Sequence of chain 1.F:
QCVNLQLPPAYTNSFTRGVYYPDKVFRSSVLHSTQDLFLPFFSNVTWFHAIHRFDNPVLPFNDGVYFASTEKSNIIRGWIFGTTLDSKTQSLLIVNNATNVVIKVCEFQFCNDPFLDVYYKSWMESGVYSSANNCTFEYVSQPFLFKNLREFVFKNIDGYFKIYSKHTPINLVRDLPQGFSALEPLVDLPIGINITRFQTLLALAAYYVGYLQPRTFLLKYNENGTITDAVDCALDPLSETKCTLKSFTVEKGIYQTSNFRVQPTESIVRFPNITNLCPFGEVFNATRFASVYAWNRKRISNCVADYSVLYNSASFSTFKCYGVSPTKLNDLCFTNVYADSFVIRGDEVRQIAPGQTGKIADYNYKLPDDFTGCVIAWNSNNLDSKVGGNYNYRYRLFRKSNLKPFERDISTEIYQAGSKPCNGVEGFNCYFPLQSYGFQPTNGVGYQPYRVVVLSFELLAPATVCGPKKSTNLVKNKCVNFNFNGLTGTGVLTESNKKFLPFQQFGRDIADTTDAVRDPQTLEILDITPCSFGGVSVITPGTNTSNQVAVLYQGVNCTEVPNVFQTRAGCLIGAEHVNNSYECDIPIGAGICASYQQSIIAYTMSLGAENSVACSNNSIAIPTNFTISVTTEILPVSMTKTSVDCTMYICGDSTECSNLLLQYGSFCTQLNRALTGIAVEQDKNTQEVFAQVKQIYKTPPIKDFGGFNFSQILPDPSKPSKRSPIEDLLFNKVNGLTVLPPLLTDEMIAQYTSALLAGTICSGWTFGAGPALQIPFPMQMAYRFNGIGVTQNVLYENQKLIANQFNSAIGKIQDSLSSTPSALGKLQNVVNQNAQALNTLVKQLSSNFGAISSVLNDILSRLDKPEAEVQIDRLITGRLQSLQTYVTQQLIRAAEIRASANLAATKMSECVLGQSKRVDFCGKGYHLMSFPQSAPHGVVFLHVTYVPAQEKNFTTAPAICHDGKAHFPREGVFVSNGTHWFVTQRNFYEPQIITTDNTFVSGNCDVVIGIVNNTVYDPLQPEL

The small molecule below binds the protein below.
Small molecule (SMILES): CC(=O)N[C@@H]1[C@@H](O)[C@H](O)[C@@H](CO)O[C@H]1O

Binding-site contacts:
Ligand atom O5 contacts residue ASN163 of chain 1.F at 2.4 Å (h-bond).
Ligand atom C2 contacts residue GLU132 of chain 1.F at 4.0 Å.
Ligand atom C5 contacts residue GLN115 of chain 1.F at 4.1 Å.
Ligand atom C8 contacts residue ASN163 of chain 1.F at 4.2 Å.
Ligand atom C6 contacts residue GLN115 of chain 1.F at 4.0 Å.
Ligand atom O5 contacts residue GLU132 of chain 1.F at 4.1 Å.
Ligand atom O6 contacts residue THR165 of chain 1.F at 3.8 Å.
Ligand atom C1 contacts residue GLU132 of chain 1.F at 4.0 Å.
Ligand atom C2 contacts residue ASN163 of chain 1.F at 2.5 Å.
Ligand atom O7 contacts residue GLU132 of chain 1.F at 3.7 Å.
Ligand atom O5 contacts residue GLN115 of chain 1.F at 3.0 Å (h-bond).
Ligand atom C5 contacts residue ASN163 of chain 1.F at 3.7 Å.
Ligand atom O6 contacts residue GLN115 of chain 1.F at 3.4 Å.
Ligand atom C1 contacts residue ASN163 of chain 1.F at 1.5 Å.
Ligand atom C7 contacts residue ASN163 of chain 1.F at 3.6 Å.
Ligand atom C3 contacts residue ASN163 of chain 1.F at 3.8 Å.
Ligand atom C4 contacts residue ASN163 of chain 1.F at 4.3 Å.
Ligand atom C1 contacts residue GLN115 of chain 1.F at 3.6 Å.
Ligand atom C7 contacts residue GLU132 of chain 1.F at 4.5 Å.
Ligand atom O7 contacts residue ASN163 of chain 1.F at 3.9 Å.
Ligand atom O5 contacts residue THR165 of chain 1.F at 4.3 Å.
Ligand atom N2 contacts residue ASN163 of chain 1.F at 2.9 Å (h-bond).